A small-molecule ligand and the protein it binds are described below.
Small molecule (SMILES): CN(C)CC[C@H](CSc1ccccc1)Nc1ccc(S(=O)(=O)Nc2ncnc3cc(N4CCN(Cc5ccccc5-c5ccc(Cl)cc5)CC4)ccc23)cc1[N+](=O)[O-]

Sequence of chain 1.A:
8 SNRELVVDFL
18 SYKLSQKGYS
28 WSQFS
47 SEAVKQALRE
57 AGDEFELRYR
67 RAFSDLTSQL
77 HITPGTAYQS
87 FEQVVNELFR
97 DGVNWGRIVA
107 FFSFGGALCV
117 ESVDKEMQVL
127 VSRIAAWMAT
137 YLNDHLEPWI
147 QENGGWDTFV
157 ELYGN

Binding-site contacts:
Ligand atom C16 contacts residue ALA68 of chain 1.A at 3.7 Å (hydrophobic).
Ligand atom C27 contacts residue GLY102 of chain 1.A at 3.5 Å.
Ligand atom C19 contacts residue TYR65 of chain 1.A at 3.4 Å (hydrophobic).
Ligand atom N3 contacts residue TYR65 of chain 1.A at 2.6 Å (h-bond).
Ligand atom C35 contacts residue TYR159 of chain 1.A at 3.4 Å (hydrophobic).
Ligand atom O4 contacts residue TYR159 of chain 1.A at 3.5 Å.
Ligand atom CL1 contacts residue PHE69 of chain 1.A at 3.3 Å.
Ligand atom C9 contacts residue VAL90 of chain 1.A at 3.6 Å (hydrophobic).
Ligand atom C1 contacts residue LEU94 of chain 1.A at 3.7 Å (hydrophobic).
Ligand atom S2 contacts residue GLU60 of chain 1.A at 3.3 Å.
Ligand atom O3 contacts residue GLY102 of chain 1.A at 3.7 Å.
Ligand atom C43 contacts residue ALA57 of chain 1.A at 3.6 Å (hydrophobic).
Ligand atom O2 contacts residue TYR159 of chain 1.A at 3.6 Å (h-bond).
Ligand atom C37 contacts residue ARG64 of chain 1.A at 3.7 Å.
Ligand atom C14 contacts residue PHE110 of chain 1.A at 3.7 Å (hydrophobic).
Ligand atom O3 contacts residue PHE155 of chain 1.A at 3.4 Å.
Ligand atom C20 contacts residue ARG103 of chain 1.A at 3.7 Å.
Ligand atom C9 contacts residue LEU94 of chain 1.A at 3.5 Å (hydrophobic).
Ligand atom C41 contacts residue PHE61 of chain 1.A at 3.8 Å (hydrophobic).
Ligand atom C23 contacts residue TYR65 of chain 1.A at 3.4 Å (hydrophobic).
Ligand atom C41 contacts residue GLY102 of chain 1.A at 3.5 Å.
Ligand atom N5 contacts residue ASN100 of chain 1.A at 3.7 Å.
Ligand atom C43 contacts residue PHE61 of chain 1.A at 3.8 Å (hydrophobic).
Ligand atom C21 contacts residue ASN100 of chain 1.A at 3.8 Å.
Ligand atom O3 contacts residue TYR159 of chain 1.A at 3.7 Å.
Ligand atom O2 contacts residue GLY102 of chain 1.A at 3.1 Å (h-bond).
Ligand atom C28 contacts residue TYR159 of chain 1.A at 3.6 Å (hydrophobic).
Ligand atom C14 contacts residue ALA106 of chain 1.A at 3.3 Å (hydrophobic).
Ligand atom C10 contacts residue VAL90 of chain 1.A at 3.7 Å (hydrophobic).
Ligand atom N7 contacts residue TYR159 of chain 1.A at 3.7 Å.
Ligand atom C8 contacts residue GLU93 of chain 1.A at 3.3 Å.
Ligand atom N5 contacts residue GLY102 of chain 1.A at 3.3 Å.
Ligand atom C27 contacts residue TYR159 of chain 1.A at 3.7 Å (hydrophobic).
Ligand atom C24 contacts residue TYR65 of chain 1.A at 3.4 Å (hydrophobic).
Ligand atom C29 contacts residue TYR159 of chain 1.A at 3.5 Å (hydrophobic).
Ligand atom N6 contacts residue TYR159 of chain 1.A at 3.5 Å.
Ligand atom O4 contacts residue ALA57 of chain 1.A at 3.6 Å.
Ligand atom C21 contacts residue ARG103 of chain 1.A at 3.5 Å.
Ligand atom C21 contacts residue GLY102 of chain 1.A at 3.4 Å.
Ligand atom O3 contacts residue VAL105 of chain 1.A at 3.5 Å.